This small molecule binds to this protein.
Small molecule (SMILES): COc1ccc(NC2=C(c3ccccc3)C(=O)N(Cc3ccccc3)C2=O)cc1

Binding-site contacts:
Ligand atom N7 contacts residue ALA58 of chain 1.F at 3.7 Å.
Ligand atom C1 contacts residue PHE112 of chain 1.F at 3.8 Å (hydrophobic).
Ligand atom C29 contacts residue PHE112 of chain 1.F at 3.4 Å (hydrophobic).
Ligand atom C27 contacts residue ILE92 of chain 1.F at 3.6 Å (hydrophobic).
Ligand atom C26 contacts residue ILE92 of chain 1.F at 3.7 Å (hydrophobic).
Ligand atom C4 contacts residue MET95 of chain 1.F at 3.6 Å (hydrophobic).
Ligand atom O21 contacts residue THR55 of chain 1.F at 3.5 Å.
Ligand atom C15 contacts residue LEU128 of chain 1.F at 3.8 Å (hydrophobic).
Ligand atom C17 contacts residue LEU128 of chain 1.F at 3.5 Å (hydrophobic).
Ligand atom C3 contacts residue PHE112 of chain 1.F at 3.7 Å (hydrophobic).
Ligand atom C13 contacts residue LEU232 of chain 1.F at 3.8 Å (hydrophobic).
Ligand atom C1 contacts residue SER61 of chain 1.F at 3.7 Å.
Ligand atom C13 contacts residue TRP240 of chain 1.F at 3.6 Å (hydrophobic).
Ligand atom C18 contacts residue ALA126 of chain 1.F at 3.6 Å (hydrophobic).
Ligand atom N7 contacts residue PHE54 of chain 1.F at 3.6 Å (h-bond).
Ligand atom O21 contacts residue PHE54 of chain 1.F at 3.8 Å.
Ligand atom C4 contacts residue SER61 of chain 1.F at 3.8 Å.
Ligand atom C28 contacts residue LEU57 of chain 1.F at 3.8 Å (hydrophobic).
Ligand atom C10 contacts residue HIS218 of chain 1.F at 3.9 Å.
Ligand atom N12 contacts residue TRP240 of chain 1.F at 3.7 Å.
Ligand atom C25 contacts residue THR99 of chain 1.F at 3.8 Å.
Ligand atom C15 contacts residue LEU225 of chain 1.F at 3.7 Å (hydrophobic).
Ligand atom C18 contacts residue LEU128 of chain 1.F at 3.7 Å (hydrophobic).
Ligand atom C18 contacts residue PHE51 of chain 1.F at 3.6 Å (hydrophobic).
Ligand atom O11 contacts residue HIS218 of chain 1.F at 3.0 Å (h-bond).
Ligand atom C19 contacts residue PHE51 of chain 1.F at 3.9 Å (hydrophobic).
Ligand atom C24 contacts residue PHE123 of chain 1.F at 3.7 Å (hydrophobic).
Ligand atom O11 contacts residue PHE132 of chain 1.F at 3.9 Å.
Ligand atom C10 contacts residue TRP240 of chain 1.F at 3.9 Å (hydrophobic).
Ligand atom C6 contacts residue ALA58 of chain 1.F at 3.9 Å (hydrophobic).
Ligand atom C16 contacts residue LEU225 of chain 1.F at 3.6 Å (hydrophobic).
Ligand atom C29 contacts residue LEU57 of chain 1.F at 3.9 Å (hydrophobic).
Ligand atom O21 contacts residue ALA58 of chain 1.F at 3.6 Å.
Ligand atom O2 contacts residue PHE112 of chain 1.F at 3.4 Å.
Ligand atom C17 contacts residue LEU225 of chain 1.F at 3.9 Å (hydrophobic).
Ligand atom C16 contacts residue GLN221 of chain 1.F at 3.8 Å.
Ligand atom C5 contacts residue MET95 of chain 1.F at 3.4 Å (hydrophobic).
Ligand atom C16 contacts residue LEU128 of chain 1.F at 3.5 Å (hydrophobic).
Ligand atom C17 contacts residue GLY127 of chain 1.F at 3.4 Å.
Ligand atom C5 contacts residue ALA58 of chain 1.F at 3.7 Å (hydrophobic).

Sequence of chain 1.F:
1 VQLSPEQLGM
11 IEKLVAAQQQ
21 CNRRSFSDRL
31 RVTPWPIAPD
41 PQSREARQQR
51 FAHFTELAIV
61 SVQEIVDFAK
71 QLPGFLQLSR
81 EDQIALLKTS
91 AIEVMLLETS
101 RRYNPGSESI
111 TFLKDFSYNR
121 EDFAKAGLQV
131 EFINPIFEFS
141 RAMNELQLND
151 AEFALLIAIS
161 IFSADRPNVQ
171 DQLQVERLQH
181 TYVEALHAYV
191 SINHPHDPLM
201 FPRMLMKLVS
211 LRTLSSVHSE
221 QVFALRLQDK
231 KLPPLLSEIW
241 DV